Binding-site contacts:
Ligand atom OE2 contacts residue ARG62 of chain 1.A at 3.3 Å (salt-bridge).
Ligand atom O contacts residue LYS146 of chain 1.A at 3.0 Å.
Ligand atom NH1 contacts residue TYR99 of chain 1.A at 3.3 Å.
Ligand atom OG contacts residue GLU76 of chain 1.A at 2.8 Å (salt-bridge).
Ligand atom OG contacts residue GLN70 of chain 1.A at 3.4 Å (h-bond).
Ligand atom OE1 contacts residue ARG62 of chain 1.A at 3.4 Å (salt-bridge).
Ligand atom CA contacts residue TYR99 of chain 1.A at 3.3 Å (hydrophobic).
Ligand atom CB contacts residue ARG156 of chain 1.A at 3.3 Å.
Ligand atom C contacts residue TYR7 of chain 1.A at 3.1 Å (hydrophobic).
Ligand atom OE1 contacts residue TRP167 of chain 1.A at 3.3 Å (h-bond).
Ligand atom N contacts residue TYR99 of chain 1.A at 3.0 Å (h-bond).
Ligand atom O contacts residue THR73 of chain 1.A at 3.4 Å.
Ligand atom O contacts residue THR143 of chain 1.A at 2.8 Å (h-bond).
Ligand atom OE1 contacts residue GLU163 of chain 1.A at 3.4 Å.
Ligand atom CB contacts residue GLU76 of chain 1.A at 3.4 Å.
Ligand atom CD contacts residue ARG62 of chain 1.A at 3.3 Å.
Ligand atom O contacts residue GLN155 of chain 1.A at 3.3 Å (h-bond).
Ligand atom CB contacts residue TYR99 of chain 1.A at 3.4 Å (hydrophobic).
Ligand atom CA contacts residue TYR7 of chain 1.A at 3.1 Å (hydrophobic).
Ligand atom N contacts residue TYR171 of chain 1.A at 2.7 Å (h-bond).
Ligand atom O contacts residue TYR159 of chain 1.A at 2.6 Å (h-bond).
Ligand atom O contacts residue TYR84 of chain 1.A at 2.5 Å (h-bond).
Ligand atom C contacts residue TYR84 of chain 1.A at 3.2 Å (hydrophobic).
Ligand atom CD contacts residue TRP167 of chain 1.A at 3.2 Å (hydrophobic).
Ligand atom NH1 contacts residue TYR116 of chain 1.A at 3.3 Å (h-bond).
Ligand atom N contacts residue GLU152 of chain 1.A at 3.1 Å (salt-bridge).
Ligand atom CD2 contacts residue GLU152 of chain 1.A at 3.1 Å.
Ligand atom CE contacts residue TYR116 of chain 1.A at 3.3 Å (hydrophobic).
Ligand atom O contacts residue ILE66 of chain 1.A at 3.3 Å.
Ligand atom CA contacts residue GLN70 of chain 1.A at 3.3 Å.
Ligand atom N contacts residue GLN70 of chain 1.A at 3.4 Å (h-bond).
Ligand atom N contacts residue TYR7 of chain 1.A at 3.0 Å (h-bond).
Ligand atom OXT contacts residue LYS146 of chain 1.A at 3.4 Å.
Ligand atom OXT contacts residue ASN80 of chain 1.A at 2.8 Å (h-bond).
Ligand atom O contacts residue ARG62 of chain 1.A at 3.0 Å (salt-bridge).
Ligand atom NH1 contacts residue ASP114 of chain 1.A at 2.7 Å (salt-bridge).
Ligand atom CD contacts residue GLN155 of chain 1.A at 3.3 Å.
Ligand atom O contacts residue TRP147 of chain 1.A at 2.9 Å (h-bond).
Ligand atom OXT contacts residue TYR84 of chain 1.A at 3.2 Å (h-bond).
Ligand atom N contacts residue SER77 of chain 1.A at 2.9 Å (h-bond).

Sequence of chain 1.A:
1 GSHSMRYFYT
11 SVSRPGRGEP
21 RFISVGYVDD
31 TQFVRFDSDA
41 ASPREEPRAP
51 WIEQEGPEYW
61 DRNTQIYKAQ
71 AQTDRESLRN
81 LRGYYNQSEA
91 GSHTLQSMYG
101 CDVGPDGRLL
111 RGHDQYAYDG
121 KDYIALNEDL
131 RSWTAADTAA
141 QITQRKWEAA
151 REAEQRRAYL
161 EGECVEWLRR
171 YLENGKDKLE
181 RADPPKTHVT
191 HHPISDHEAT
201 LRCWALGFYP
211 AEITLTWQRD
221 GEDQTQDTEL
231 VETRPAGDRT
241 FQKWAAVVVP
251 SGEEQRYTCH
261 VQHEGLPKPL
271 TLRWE

The protein below binds the small molecule below.
Small molecule (SMILES): CSCC[C@H](NC(=O)[C@H](CO)NC(=O)[C@H](CC1=NC=NC1)NC(=O)[C@H](CO)NC(=O)[C@@H]1CCCN1C(=O)[C@H](CO)NC(=O)[C@H](CCCN=C(N)N)NC(=O)[C@@H]1CCCN1C(=O)[C@@H](N)CCC(=O)O)C(=O)O